Binding-site contacts:
Ligand atom CB contacts residue GLY300 of chain 1.A at 3.3 Å.
Ligand atom CB contacts residue SER62 of chain 1.A at 4.1 Å.
Ligand atom CA contacts residue SER62 of chain 1.A at 3.4 Å.
Ligand atom O contacts residue SER62 of chain 1.A at 3.4 Å.
Ligand atom O contacts residue THR299 of chain 1.A at 2.3 Å (h-bond).
Ligand atom CA contacts residue ARG285 of chain 1.A at 4.4 Å.
Ligand atom CA contacts residue TYR159 of chain 1.A at 3.5 Å (hydrophobic).
Ligand atom OXT contacts residue HIS298 of chain 1.A at 3.2 Å.
Ligand atom C contacts residue TYR159 of chain 1.A at 3.2 Å (hydrophobic).
Ligand atom N contacts residue THR301 of chain 1.A at 3.9 Å.
Ligand atom OXT contacts residue SER62 of chain 1.A at 3.6 Å.
Ligand atom CB contacts residue THR301 of chain 1.A at 2.8 Å.
Ligand atom N contacts residue REY1 of chain 1.B at 4.2 Å.
Ligand atom OXT contacts residue ARG285 of chain 1.A at 2.5 Å (salt-bridge).
Ligand atom N contacts residue TYR159 of chain 1.A at 3.8 Å.
Ligand atom CA contacts residue THR299 of chain 1.A at 4.3 Å.
Ligand atom C contacts residue SER62 of chain 1.A at 3.3 Å.
Ligand atom C contacts residue THR299 of chain 1.A at 3.2 Å.
Ligand atom C contacts residue HIS298 of chain 1.A at 3.8 Å.
Ligand atom OXT contacts residue THR299 of chain 1.A at 3.7 Å.
Ligand atom OXT contacts residue TYR159 of chain 1.A at 2.5 Å (h-bond).
Ligand atom O contacts residue GLY300 of chain 1.A at 3.4 Å (h-bond).
Ligand atom N contacts residue ARG285 of chain 1.A at 4.2 Å.
Ligand atom N contacts residue SER62 of chain 1.A at 4.5 Å.
Ligand atom O contacts residue HIS298 of chain 1.A at 3.5 Å (h-bond).
Ligand atom CB contacts residue THR299 of chain 1.A at 4.1 Å.
Ligand atom CB contacts residue REY1 of chain 1.B at 4.4 Å.
Ligand atom CA contacts residue REY1 of chain 1.B at 3.9 Å.
Ligand atom O contacts residue ARG285 of chain 1.A at 3.9 Å.
Ligand atom C contacts residue ARG285 of chain 1.A at 3.3 Å.
Ligand atom CA contacts residue THR301 of chain 1.A at 3.6 Å.
Ligand atom O contacts residue TYR159 of chain 1.A at 4.2 Å.

This protein binds this small molecule.
Small molecule (SMILES): C[C@@H](N)C(=O)O

Sequence of chain 1.A:
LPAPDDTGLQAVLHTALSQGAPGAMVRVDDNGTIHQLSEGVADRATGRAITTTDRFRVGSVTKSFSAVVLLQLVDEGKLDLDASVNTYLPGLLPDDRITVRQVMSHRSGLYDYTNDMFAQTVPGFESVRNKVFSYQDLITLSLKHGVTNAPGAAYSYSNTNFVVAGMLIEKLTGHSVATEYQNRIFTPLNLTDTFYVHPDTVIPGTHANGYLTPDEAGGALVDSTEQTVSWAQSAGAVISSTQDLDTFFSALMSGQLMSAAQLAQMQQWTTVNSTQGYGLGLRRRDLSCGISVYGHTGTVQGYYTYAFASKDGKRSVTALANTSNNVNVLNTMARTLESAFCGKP